A protein and the small-molecule ligand that binds it are described below.
Small molecule (SMILES): CC1CCN(C(=O)Nc2ccc(C(F)(F)F)cc2)CC1

Binding-site contacts:
Ligand atom C11 contacts residue GLY106 of chain 2.A at 3.8 Å.
Ligand atom C1 contacts residue PHE114 of chain 2.A at 3.4 Å (hydrophobic).
Ligand atom C3 contacts residue MET142 of chain 2.A at 3.4 Å (hydrophobic).
Ligand atom C12 contacts residue PHE110 of chain 2.A at 3.6 Å (hydrophobic).
Ligand atom F2 contacts residue TYR148 of chain 2.A at 3.9 Å.
Ligand atom C11 contacts residue TRP207 of chain 2.A at 3.7 Å (hydrophobic).
Ligand atom C1 contacts residue PHE184 of chain 2.A at 3.2 Å (hydrophobic).
Ligand atom C7 contacts residue PHE110 of chain 2.A at 3.7 Å (hydrophobic).
Ligand atom C12 contacts residue ASN179 of chain 2.A at 3.8 Å.
Ligand atom C6 contacts residue PHE110 of chain 2.A at 3.5 Å (hydrophobic).
Ligand atom C3 contacts residue TRP145 of chain 2.A at 3.5 Å (hydrophobic).
Ligand atom C8 contacts residue THR149 of chain 2.A at 3.2 Å.
Ligand atom N2 contacts residue ASN176 of chain 2.A at 3.0 Å (h-bond).
Ligand atom C1 contacts residue TRP138 of chain 2.A at 3.8 Å (hydrophobic).
Ligand atom F2 contacts residue TRP103 of chain 2.A at 3.4 Å.
Ligand atom F1 contacts residue GLY106 of chain 2.A at 3.8 Å.
Ligand atom C7 contacts residue ASN176 of chain 2.A at 3.0 Å.
Ligand atom C9 contacts residue TRP207 of chain 2.A at 3.9 Å (hydrophobic).
Ligand atom C11 contacts residue ILE107 of chain 2.A at 3.7 Å (hydrophobic).
Ligand atom F1 contacts residue TRP103 of chain 2.A at 3.2 Å.
Ligand atom C13 contacts residue LEU183 of chain 2.A at 3.8 Å (hydrophobic).
Ligand atom N1 contacts residue ASN179 of chain 2.A at 3.9 Å.
Ligand atom F3 contacts residue GLY106 of chain 2.A at 3.8 Å.
Ligand atom N2 contacts residue PHE110 of chain 2.A at 3.9 Å.
Ligand atom C12 contacts residue TRP207 of chain 2.A at 3.7 Å (hydrophobic).
Ligand atom C6 contacts residue ASN176 of chain 2.A at 3.4 Å.
Ligand atom N1 contacts residue PHE110 of chain 2.A at 3.8 Å.
Ligand atom C5 contacts residue ASN179 of chain 2.A at 3.7 Å.
Ligand atom O1 contacts residue ASN179 of chain 2.A at 3.0 Å (h-bond).
Ligand atom C13 contacts residue PHE110 of chain 2.A at 3.6 Å (hydrophobic).
Ligand atom C14 contacts residue GLU180 of chain 2.A at 3.4 Å.
Ligand atom O1 contacts residue PHE110 of chain 2.A at 3.5 Å.
Ligand atom C6 contacts residue TRP207 of chain 2.A at 3.9 Å (hydrophobic).
Ligand atom C7 contacts residue THR149 of chain 2.A at 3.5 Å.
Ligand atom C4 contacts residue ASN176 of chain 2.A at 3.8 Å.
Ligand atom F3 contacts residue LEU87 of chain 2.A at 3.3 Å.
Ligand atom C12 contacts residue ILE107 of chain 2.A at 3.9 Å (hydrophobic).
Ligand atom C4 contacts residue MET142 of chain 2.A at 3.8 Å (hydrophobic).
Ligand atom C5 contacts residue PHE110 of chain 2.A at 3.6 Å (hydrophobic).
Ligand atom F2 contacts residue THR149 of chain 2.A at 3.8 Å.

Sequence of chain 2.A:
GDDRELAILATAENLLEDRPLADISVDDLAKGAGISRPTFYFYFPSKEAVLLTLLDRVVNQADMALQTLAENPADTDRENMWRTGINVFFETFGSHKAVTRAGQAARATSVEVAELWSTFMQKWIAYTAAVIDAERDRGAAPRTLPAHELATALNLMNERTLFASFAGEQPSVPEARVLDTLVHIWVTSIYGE